This small molecule binds to this protein.
Small molecule (SMILES): CC[C@H](C)[C@H](N)C(=O)O

Binding-site contacts:
Ligand atom N contacts residue MG1 of chain 1.BT at 3.7 Å.